Binding-site contacts:
Ligand atom OP2 contacts residue ASP273 of chain 47.A at 2.4 Å.
Ligand atom P contacts residue PHE272 of chain 47.A at 4.3 Å.
Ligand atom O5' contacts residue ASP273 of chain 47.A at 4.1 Å.
Ligand atom C5' contacts residue ASN491 of chain 47.A at 4.0 Å.
Ligand atom P contacts residue ASN491 of chain 47.A at 3.0 Å.
Ligand atom OP1 contacts residue ASP273 of chain 47.A at 3.3 Å.
Ligand atom P contacts residue TYR271 of chain 47.A at 4.5 Å.
Ligand atom O5' contacts residue ASN491 of chain 47.A at 3.5 Å (h-bond).
Ligand atom P contacts residue ASP273 of chain 47.A at 2.8 Å.
Ligand atom OP1 contacts residue ASN491 of chain 47.A at 3.6 Å.
Ligand atom OP2 contacts residue ASN491 of chain 47.A at 1.7 Å (h-bond).
Ligand atom C5' contacts residue ASP273 of chain 47.A at 3.8 Å.
Ligand atom OP1 contacts residue TYR271 of chain 47.A at 3.1 Å (h-bond).
Ligand atom OP1 contacts residue PHE272 of chain 47.A at 3.4 Å.

Sequence of chain 47.A:
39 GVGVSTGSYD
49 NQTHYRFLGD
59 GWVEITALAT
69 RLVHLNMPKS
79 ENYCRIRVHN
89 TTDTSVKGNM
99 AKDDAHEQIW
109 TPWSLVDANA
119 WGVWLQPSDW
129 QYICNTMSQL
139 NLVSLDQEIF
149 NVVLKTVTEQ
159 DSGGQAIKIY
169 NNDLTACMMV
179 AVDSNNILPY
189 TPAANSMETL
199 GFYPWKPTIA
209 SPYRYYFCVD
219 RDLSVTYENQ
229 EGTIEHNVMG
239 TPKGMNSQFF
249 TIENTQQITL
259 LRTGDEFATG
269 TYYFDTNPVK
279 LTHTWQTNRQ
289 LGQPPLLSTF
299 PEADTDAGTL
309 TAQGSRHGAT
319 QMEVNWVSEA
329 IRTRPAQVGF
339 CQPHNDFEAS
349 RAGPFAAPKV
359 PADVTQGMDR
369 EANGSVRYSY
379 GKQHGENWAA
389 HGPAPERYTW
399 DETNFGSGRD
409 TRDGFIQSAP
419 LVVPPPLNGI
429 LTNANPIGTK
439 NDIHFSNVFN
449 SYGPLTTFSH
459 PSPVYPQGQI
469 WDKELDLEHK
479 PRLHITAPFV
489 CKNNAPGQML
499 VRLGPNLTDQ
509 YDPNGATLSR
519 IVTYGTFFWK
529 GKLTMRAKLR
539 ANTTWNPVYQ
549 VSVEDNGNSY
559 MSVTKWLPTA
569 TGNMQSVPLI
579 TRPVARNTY

The small molecule below binds the protein below.
Small molecule (SMILES): Nc1ncnc2c1ncn2[C@H]1C[C@H](O)[C@@H](COP(=O)(O)O)O1